Binding-site contacts:
Ligand atom C6 contacts residue ASN80 of chain 45.D at 4.3 Å.
Ligand atom O4 contacts residue GLY78 of chain 45.D at 3.4 Å (h-bond).
Ligand atom C2 contacts residue ARG77 of chain 45.D at 4.0 Å.
Ligand atom O1A contacts residue TYR72 of chain 45.D at 3.4 Å.
Ligand atom O1A contacts residue ARG77 of chain 45.D at 2.7 Å (salt-bridge).
Ligand atom C4 contacts residue TYR72 of chain 45.D at 3.4 Å (hydrophobic).
Ligand atom O1B contacts residue ARG77 of chain 45.D at 2.4 Å (salt-bridge).
Ligand atom O1A contacts residue GLY78 of chain 45.D at 3.8 Å.
Ligand atom O1A contacts residue LYS186 of chain 45.D at 4.3 Å.
Ligand atom O4 contacts residue VAL296 of chain 45.D at 3.9 Å.
Ligand atom O8 contacts residue TYR72 of chain 45.D at 3.4 Å (h-bond).
Ligand atom N5 contacts residue TYR72 of chain 45.D at 2.9 Å (h-bond).
Ligand atom C3 contacts residue GLY78 of chain 45.D at 3.8 Å.
Ligand atom O4 contacts residue ARG77 of chain 45.D at 4.2 Å.
Ligand atom C1 contacts residue TYR72 of chain 45.D at 3.8 Å (hydrophobic).
Ligand atom C3 contacts residue ARG77 of chain 45.D at 3.3 Å.
Ligand atom C5 contacts residue ASN93 of chain 45.D at 4.1 Å.
Ligand atom O4 contacts residue HIS298 of chain 45.D at 2.7 Å (h-bond).
Ligand atom C4 contacts residue HIS298 of chain 45.D at 3.7 Å.
Ligand atom O1B contacts residue TYR72 of chain 45.D at 4.0 Å.
Ligand atom O8 contacts residue ARG77 of chain 45.D at 3.5 Å (salt-bridge).
Ligand atom O4 contacts residue ASN80 of chain 45.D at 4.1 Å.
Ligand atom C6 contacts residue ASN93 of chain 45.D at 3.4 Å.
Ligand atom C4 contacts residue VAL296 of chain 45.D at 4.2 Å (hydrophobic).
Ligand atom C1 contacts residue ARG77 of chain 45.D at 3.1 Å.
Ligand atom C5 contacts residue TYR72 of chain 45.D at 3.5 Å (hydrophobic).
Ligand atom C6 contacts residue THR94 of chain 45.D at 4.3 Å.
Ligand atom C10 contacts residue TYR72 of chain 45.D at 4.0 Å (hydrophobic).
Ligand atom O4 contacts residue THR291 of chain 45.D at 3.9 Å.
Ligand atom C8 contacts residue ARG77 of chain 45.D at 4.2 Å.
Ligand atom O4 contacts residue TYR72 of chain 45.D at 3.7 Å.
Ligand atom C2 contacts residue GLY78 of chain 45.D at 4.2 Å.
Ligand atom C6 contacts residue TYR72 of chain 45.D at 3.7 Å (hydrophobic).
Ligand atom C3 contacts residue HIS298 of chain 45.D at 3.8 Å.
Ligand atom C3 contacts residue VAL296 of chain 45.D at 3.6 Å (hydrophobic).
Ligand atom C4 contacts residue ARG77 of chain 45.D at 4.0 Å.
Ligand atom O6 contacts residue ASN93 of chain 45.D at 3.6 Å (h-bond).
Ligand atom C11 contacts residue TYR72 of chain 45.D at 4.2 Å (hydrophobic).
Ligand atom O3 contacts residue GLY78 of chain 45.D at 3.7 Å.
Ligand atom C4 contacts residue GLY78 of chain 45.D at 3.9 Å.

Sequence of chain 45.D:
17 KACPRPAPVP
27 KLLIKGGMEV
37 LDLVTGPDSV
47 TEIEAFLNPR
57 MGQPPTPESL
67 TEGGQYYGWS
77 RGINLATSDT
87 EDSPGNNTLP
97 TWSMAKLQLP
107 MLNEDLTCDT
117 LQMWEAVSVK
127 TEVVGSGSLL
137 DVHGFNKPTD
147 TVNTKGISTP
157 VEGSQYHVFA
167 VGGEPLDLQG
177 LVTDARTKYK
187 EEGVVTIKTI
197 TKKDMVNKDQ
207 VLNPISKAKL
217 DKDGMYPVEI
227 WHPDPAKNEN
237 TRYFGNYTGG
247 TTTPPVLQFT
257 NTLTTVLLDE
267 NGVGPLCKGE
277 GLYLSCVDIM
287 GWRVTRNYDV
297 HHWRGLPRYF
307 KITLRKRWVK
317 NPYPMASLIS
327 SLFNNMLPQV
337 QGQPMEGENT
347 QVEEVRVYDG

Sequence of chain 45.E:
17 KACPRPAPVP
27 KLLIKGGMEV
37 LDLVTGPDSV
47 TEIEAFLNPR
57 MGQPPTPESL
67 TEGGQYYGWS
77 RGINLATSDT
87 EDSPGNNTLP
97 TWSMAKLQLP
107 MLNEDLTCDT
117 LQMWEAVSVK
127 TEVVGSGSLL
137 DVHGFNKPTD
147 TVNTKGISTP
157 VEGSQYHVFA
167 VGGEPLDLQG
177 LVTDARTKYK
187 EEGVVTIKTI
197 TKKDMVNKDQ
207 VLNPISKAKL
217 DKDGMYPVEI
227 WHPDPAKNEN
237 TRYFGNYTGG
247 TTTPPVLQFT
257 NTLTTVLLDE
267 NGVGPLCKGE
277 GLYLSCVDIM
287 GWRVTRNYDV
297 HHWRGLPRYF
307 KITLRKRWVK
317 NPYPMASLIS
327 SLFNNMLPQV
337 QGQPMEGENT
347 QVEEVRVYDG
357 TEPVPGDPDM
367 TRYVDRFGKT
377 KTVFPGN

A small-molecule ligand and the protein it binds are described below.
Small molecule (SMILES): CC(=O)N[C@@H]1[C@@H](O[C@@H]2O[C@H](CO)[C@H](O)[C@H](O[C@]3(C(=O)O)C[C@H](O)[C@@H](NC(C)=O)[C@H]([C@H](O)[C@H](O)CO)O3)[C@H]2O)[C@H](O)[C@@H](CO[C@]2(C(=O)O)C[C@H](O)[C@@H](NC(C)=O)[C@H]([C@H](O)[C@H](O)CO)O2)O[C@H]1O